Sequence of chain 1.A:
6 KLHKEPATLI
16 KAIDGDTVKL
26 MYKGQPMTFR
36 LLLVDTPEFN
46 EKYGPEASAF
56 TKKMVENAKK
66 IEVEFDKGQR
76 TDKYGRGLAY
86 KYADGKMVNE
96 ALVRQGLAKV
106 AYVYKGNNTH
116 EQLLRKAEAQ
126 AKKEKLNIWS

This protein binds this small molecule.
Small molecule (SMILES): Cc1cn([C@H]2C[C@H](OP(=O)(O)O)[C@@H](COP(=O)(O)O)O2)c(=O)[nH]c1=O

Binding-site contacts:
Ligand atom P2 contacts residue ARG35 of chain 1.A at 3.4 Å.
Ligand atom O2P contacts residue LYS78 of chain 1.A at 2.8 Å (salt-bridge).
Ligand atom N3 contacts residue TYR109 of chain 1.A at 3.7 Å.
Ligand atom O2 contacts residue ASP77 of chain 1.A at 3.7 Å.
Ligand atom O3' contacts residue TYR79 of chain 1.A at 3.9 Å.
Ligand atom C5M contacts residue LEU36 of chain 1.A at 3.7 Å (hydrophobic).
Ligand atom C1' contacts residue ARG81 of chain 1.A at 4.1 Å.
Ligand atom C3' contacts residue TYR107 of chain 1.A at 4.0 Å (hydrophobic).
Ligand atom P1 contacts residue LYS78 of chain 1.A at 3.9 Å.
Ligand atom C2 contacts residue TYR109 of chain 1.A at 4.0 Å (hydrophobic).
Ligand atom P2 contacts residue ARG81 of chain 1.A at 3.9 Å.
Ligand atom N3 contacts residue LEU83 of chain 1.A at 3.9 Å.
Ligand atom C5M contacts residue TYR107 of chain 1.A at 3.9 Å (hydrophobic).
Ligand atom O5P contacts residue ARG35 of chain 1.A at 2.9 Å (salt-bridge).
Ligand atom O5' contacts residue ARG35 of chain 1.A at 3.6 Å.
Ligand atom C6 contacts residue TYR107 of chain 1.A at 4.1 Å (hydrophobic).
Ligand atom O4' contacts residue ARG81 of chain 1.A at 2.9 Å (salt-bridge).
Ligand atom O4 contacts residue LEU37 of chain 1.A at 3.7 Å.
Ligand atom O4P contacts residue TYR107 of chain 1.A at 3.9 Å.
Ligand atom O3' contacts residue LYS78 of chain 1.A at 3.6 Å.
Ligand atom C2 contacts residue ASP77 of chain 1.A at 3.9 Å.
Ligand atom C5' contacts residue TYR107 of chain 1.A at 3.5 Å (hydrophobic).
Ligand atom C5M contacts residue ARG35 of chain 1.A at 3.6 Å.
Ligand atom O4P contacts residue ARG35 of chain 1.A at 2.8 Å (salt-bridge).
Ligand atom O2P contacts residue TYR79 of chain 1.A at 3.1 Å (h-bond).
Ligand atom C5 contacts residue TYR107 of chain 1.A at 3.9 Å (hydrophobic).
Ligand atom O5P contacts residue ARG81 of chain 1.A at 2.8 Å (salt-bridge).
Ligand atom C4 contacts residue TYR109 of chain 1.A at 4.0 Å (hydrophobic).
Ligand atom P1 contacts residue TYR79 of chain 1.A at 3.6 Å.
Ligand atom O5' contacts residue ARG81 of chain 1.A at 3.0 Å (salt-bridge).
Ligand atom C2' contacts residue TYR107 of chain 1.A at 3.8 Å (hydrophobic).
Ligand atom O4' contacts residue ASP77 of chain 1.A at 4.0 Å.
Ligand atom C4' contacts residue ARG81 of chain 1.A at 3.7 Å.
Ligand atom O3P contacts residue TYR79 of chain 1.A at 3.0 Å (h-bond).
Ligand atom O4P contacts residue ASP40 of chain 1.A at 3.2 Å (salt-bridge).
Ligand atom P2 contacts residue CA1 of chain 1.B at 4.0 Å.
Ligand atom C5' contacts residue ARG81 of chain 1.A at 3.9 Å.
Ligand atom O4 contacts residue LEU83 of chain 1.A at 3.7 Å.
Ligand atom C4 contacts residue LEU83 of chain 1.A at 3.7 Å (hydrophobic).
Ligand atom O4P contacts residue CA1 of chain 1.B at 3.1 Å.